Sequence of chain 1.A:
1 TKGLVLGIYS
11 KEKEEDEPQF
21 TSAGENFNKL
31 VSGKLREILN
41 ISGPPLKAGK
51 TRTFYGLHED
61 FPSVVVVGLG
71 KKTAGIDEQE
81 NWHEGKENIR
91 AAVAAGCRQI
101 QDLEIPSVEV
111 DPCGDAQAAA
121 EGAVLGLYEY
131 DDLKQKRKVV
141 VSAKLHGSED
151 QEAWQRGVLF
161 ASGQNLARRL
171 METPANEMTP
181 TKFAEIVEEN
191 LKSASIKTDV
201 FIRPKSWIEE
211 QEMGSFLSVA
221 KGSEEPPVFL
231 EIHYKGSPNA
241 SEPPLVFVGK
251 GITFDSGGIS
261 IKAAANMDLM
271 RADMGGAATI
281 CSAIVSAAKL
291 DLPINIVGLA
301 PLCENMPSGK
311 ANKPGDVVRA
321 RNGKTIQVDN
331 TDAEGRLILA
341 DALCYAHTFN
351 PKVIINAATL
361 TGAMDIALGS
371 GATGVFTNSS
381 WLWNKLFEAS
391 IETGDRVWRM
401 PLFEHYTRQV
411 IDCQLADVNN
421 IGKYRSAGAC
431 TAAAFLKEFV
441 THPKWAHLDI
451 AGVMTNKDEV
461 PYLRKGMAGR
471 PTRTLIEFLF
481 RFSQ

Binding-site contacts:
Ligand atom P contacts residue ASP332 of chain 1.A at 3.4 Å.
Ligand atom CA contacts residue THR359 of chain 1.A at 3.7 Å.
Ligand atom P contacts residue LYS262 of chain 1.A at 4.1 Å.
Ligand atom O1 contacts residue ASP332 of chain 1.A at 3.1 Å (salt-bridge).
Ligand atom O3 contacts residue ASP332 of chain 1.A at 3.7 Å.
Ligand atom P contacts residue LEU360 of chain 1.A at 3.9 Å.
Ligand atom O2 contacts residue ZN1 of chain 1.C at 2.1 Å.
Ligand atom N contacts residue ASP255 of chain 1.A at 3.1 Å (salt-bridge).
Ligand atom N contacts residue ZN1 of chain 1.D at 2.3 Å.
Ligand atom CD1 contacts residue ALA451 of chain 1.A at 3.6 Å (hydrophobic).
Ligand atom O2 contacts residue ASP332 of chain 1.A at 2.9 Å (salt-bridge).
Ligand atom O1 contacts residue ZN1 of chain 1.C at 2.5 Å.
Ligand atom CB contacts residue LYS262 of chain 1.A at 4.0 Å.
Ligand atom CA contacts residue LEU360 of chain 1.A at 3.9 Å (hydrophobic).
Ligand atom O2 contacts residue ASP255 of chain 1.A at 3.1 Å (salt-bridge).
Ligand atom O3 contacts residue LEU360 of chain 1.A at 3.2 Å (h-bond).
Ligand atom CA contacts residue ZN1 of chain 1.D at 3.1 Å.
Ligand atom P contacts residue ASP255 of chain 1.A at 3.6 Å.
Ligand atom O1 contacts residue GLU334 of chain 1.A at 3.0 Å (salt-bridge).
Ligand atom O1 contacts residue ASP255 of chain 1.A at 3.4 Å (salt-bridge).
Ligand atom CD2 contacts residue MET270 of chain 1.A at 3.8 Å (hydrophobic).
Ligand atom O3 contacts residue ZN1 of chain 1.C at 4.0 Å.
Ligand atom O2 contacts residue GLU334 of chain 1.A at 4.0 Å.
Ligand atom O2 contacts residue LYS262 of chain 1.A at 2.7 Å (salt-bridge).
Ligand atom CD1 contacts residue THR359 of chain 1.A at 3.6 Å.
Ligand atom N contacts residue ZN1 of chain 1.C at 4.0 Å.
Ligand atom CG contacts residue MET270 of chain 1.A at 3.8 Å (hydrophobic).
Ligand atom N contacts residue ASP273 of chain 1.A at 2.9 Å (salt-bridge).
Ligand atom CA contacts residue ASP273 of chain 1.A at 4.0 Å.
Ligand atom O1 contacts residue LYS250 of chain 1.A at 3.3 Å (salt-bridge).
Ligand atom O2 contacts residue ZN1 of chain 1.D at 3.8 Å.
Ligand atom CA contacts residue LYS250 of chain 1.A at 3.9 Å.
Ligand atom N contacts residue MET270 of chain 1.A at 3.9 Å.
Ligand atom P contacts residue ZN1 of chain 1.D at 3.2 Å.
Ligand atom P contacts residue ZN1 of chain 1.C at 2.8 Å.
Ligand atom N contacts residue LYS250 of chain 1.A at 3.5 Å (salt-bridge).
Ligand atom O1 contacts residue ZN1 of chain 1.D at 2.3 Å.
Ligand atom CA contacts residue ASP255 of chain 1.A at 4.0 Å.
Ligand atom O1 contacts residue LEU360 of chain 1.A at 4.0 Å.
Ligand atom N contacts residue THR359 of chain 1.A at 3.8 Å.

This protein binds this small molecule.
Small molecule (SMILES): CC(C)C[C@H](N)P(=O)(O)O